The small molecule below binds the protein below.
Small molecule (SMILES): CO[C@H]1O[C@H](CO)[C@@H](O)[C@H](O[C@@H]2OC[C@@H](O)[C@H](O)[C@H]2O)[C@@H]1O

Binding-site contacts:
Ligand atom C6 contacts residue ALA86 of chain 1.A at 4.4 Å (hydrophobic).
Ligand atom C2 contacts residue GLY15 of chain 1.A at 3.9 Å.
Ligand atom C4 contacts residue ASP133 of chain 1.A at 3.5 Å.
Ligand atom O4 contacts residue ASP133 of chain 1.A at 2.6 Å (salt-bridge).
Ligand atom C1 contacts residue GLY15 of chain 1.A at 3.8 Å.
Ligand atom O5 contacts residue GLY14 of chain 1.A at 3.8 Å.
Ligand atom O6 contacts residue ASP133 of chain 1.A at 2.9 Å (salt-bridge).
Ligand atom O2 contacts residue GLY129 of chain 1.A at 3.4 Å.
Ligand atom O5 contacts residue PHE131 of chain 1.A at 4.3 Å.
Ligand atom C7 contacts residue LYS130 of chain 1.A at 4.1 Å.
Ligand atom O6 contacts residue LYS130 of chain 1.A at 2.8 Å (salt-bridge).
Ligand atom C3 contacts residue GLY15 of chain 1.A at 4.1 Å.
Ligand atom C6 contacts residue PHE131 of chain 1.A at 3.9 Å (hydrophobic).
Ligand atom O6 contacts residue PHE131 of chain 1.A at 2.7 Å (h-bond).
Ligand atom O3 contacts residue GLY15 of chain 1.A at 3.2 Å (h-bond).
Ligand atom C4 contacts residue GLY129 of chain 1.A at 4.3 Å.
Ligand atom C5 contacts residue ASP133 of chain 1.A at 4.2 Å.
Ligand atom O4 contacts residue GLY14 of chain 1.A at 3.7 Å.
Ligand atom O5 contacts residue LYS130 of chain 1.A at 3.0 Å (salt-bridge).
Ligand atom C4 contacts residue LYS130 of chain 1.A at 4.4 Å.
Ligand atom C6 contacts residue VAL88 of chain 1.A at 4.0 Å (hydrophobic).
Ligand atom C1 contacts residue LYS130 of chain 1.A at 3.7 Å.
Ligand atom C2 contacts residue LYS130 of chain 1.A at 4.3 Å.
Ligand atom O2 contacts residue LYS130 of chain 1.A at 3.5 Å (salt-bridge).
Ligand atom C6 contacts residue LYS130 of chain 1.A at 3.9 Å.
Ligand atom O4 contacts residue GLY15 of chain 1.A at 3.1 Å (h-bond).
Ligand atom C4 contacts residue GLY15 of chain 1.A at 3.6 Å.
Ligand atom O5 contacts residue GLY15 of chain 1.A at 3.5 Å (h-bond).
Ligand atom C5 contacts residue LYS130 of chain 1.A at 3.9 Å.
Ligand atom C5 contacts residue GLY14 of chain 1.A at 4.4 Å.
Ligand atom O2 contacts residue GLY15 of chain 1.A at 4.5 Å.
Ligand atom O6 contacts residue GLY129 of chain 1.A at 3.5 Å.
Ligand atom O3 contacts residue GLY14 of chain 1.A at 4.4 Å.
Ligand atom O5 contacts residue GLY129 of chain 1.A at 4.0 Å.
Ligand atom C6 contacts residue ASP133 of chain 1.A at 3.5 Å.
Ligand atom O6 contacts residue VAL88 of chain 1.A at 4.5 Å.

Sequence of chain 1.A:
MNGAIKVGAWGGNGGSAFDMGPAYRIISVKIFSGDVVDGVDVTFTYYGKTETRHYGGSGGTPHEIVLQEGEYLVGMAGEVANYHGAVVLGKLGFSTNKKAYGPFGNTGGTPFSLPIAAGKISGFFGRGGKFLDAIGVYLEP